Binding-site contacts:
Ligand atom N2 contacts residue ASN290 of chain 2.A at 2.7 Å (h-bond).
Ligand atom N2 contacts residue VAL302 of chain 2.A at 3.4 Å (h-bond).
Ligand atom C8 contacts residue ASN50 of chain 2.A at 3.6 Å.
Ligand atom O6 contacts residue ASN303 of chain 2.A at 3.6 Å.
Ligand atom C6 contacts residue GLU403 of chain 2.A at 4.5 Å.
Ligand atom C5 contacts residue ASN303 of chain 2.A at 4.0 Å.
Ligand atom C8 contacts residue ASN290 of chain 2.A at 4.3 Å.
Ligand atom C5 contacts residue ASN290 of chain 2.A at 3.7 Å.
Ligand atom O5 contacts residue ASN303 of chain 2.A at 3.6 Å (h-bond).
Ligand atom C7 contacts residue ASN290 of chain 2.A at 3.1 Å.
Ligand atom C1 contacts residue ASN290 of chain 2.A at 1.5 Å.
Ligand atom C3 contacts residue ASN290 of chain 2.A at 3.7 Å.
Ligand atom C8 contacts residue SER51 of chain 2.A at 4.5 Å.
Ligand atom O6 contacts residue GLU403 of chain 2.A at 3.4 Å (salt-bridge).
Ligand atom C2 contacts residue VAL302 of chain 2.A at 3.7 Å (hydrophobic).
Ligand atom O5 contacts residue VAL302 of chain 2.A at 4.3 Å.
Ligand atom C3 contacts residue VAL302 of chain 2.A at 3.9 Å (hydrophobic).
Ligand atom O7 contacts residue ASN290 of chain 2.A at 3.2 Å (h-bond).
Ligand atom C1 contacts residue VAL302 of chain 2.A at 3.3 Å (hydrophobic).
Ligand atom O5 contacts residue ASN290 of chain 2.A at 2.4 Å (h-bond).
Ligand atom C5 contacts residue VAL302 of chain 2.A at 4.5 Å (hydrophobic).
Ligand atom C2 contacts residue ASN290 of chain 2.A at 2.3 Å.
Ligand atom C7 contacts residue VAL302 of chain 2.A at 4.2 Å (hydrophobic).
Ligand atom C4 contacts residue ASN290 of chain 2.A at 4.1 Å.
Ligand atom C1 contacts residue ASN303 of chain 2.A at 3.8 Å.
Ligand atom C8 contacts residue VAL302 of chain 2.A at 3.9 Å (hydrophobic).
Ligand atom C6 contacts residue ASN303 of chain 2.A at 4.5 Å.

The small molecule below binds the protein below.
Small molecule (SMILES): CC(=O)N[C@@H]1[C@@H](O)[C@H](O)[C@@H](CO)O[C@H]1O

Sequence of chain 2.A:
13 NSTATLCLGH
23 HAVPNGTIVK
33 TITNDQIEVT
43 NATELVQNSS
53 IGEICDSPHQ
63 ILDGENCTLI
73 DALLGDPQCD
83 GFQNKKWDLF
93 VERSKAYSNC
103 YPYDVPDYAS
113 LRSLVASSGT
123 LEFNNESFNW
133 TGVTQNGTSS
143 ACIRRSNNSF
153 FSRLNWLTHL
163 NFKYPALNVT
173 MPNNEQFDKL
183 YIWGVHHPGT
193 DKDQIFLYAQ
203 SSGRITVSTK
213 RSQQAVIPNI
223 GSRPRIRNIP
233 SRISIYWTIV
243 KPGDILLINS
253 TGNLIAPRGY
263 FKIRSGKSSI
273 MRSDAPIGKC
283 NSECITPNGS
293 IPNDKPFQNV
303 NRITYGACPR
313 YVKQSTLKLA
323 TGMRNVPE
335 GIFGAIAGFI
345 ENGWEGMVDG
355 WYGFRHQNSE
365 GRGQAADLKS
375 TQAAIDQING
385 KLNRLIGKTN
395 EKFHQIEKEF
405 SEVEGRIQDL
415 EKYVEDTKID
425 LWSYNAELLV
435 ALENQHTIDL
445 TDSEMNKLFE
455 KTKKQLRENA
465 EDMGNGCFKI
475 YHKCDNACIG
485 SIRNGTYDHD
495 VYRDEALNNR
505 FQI